This protein binds this small molecule.
Small molecule (SMILES): Nc1ncnc2c1ncn2[C@H]1C[C@H](O)[C@@H](COP(=O)(O)O)O1

Binding-site contacts:
Ligand atom OP1 contacts residue ASN491 of chain 37.A at 3.6 Å.
Ligand atom C5' contacts residue ASN491 of chain 37.A at 4.0 Å.
Ligand atom P contacts residue ASN491 of chain 37.A at 3.0 Å.
Ligand atom OP1 contacts residue TYR271 of chain 37.A at 3.1 Å (h-bond).
Ligand atom OP2 contacts residue ASP273 of chain 37.A at 2.4 Å.
Ligand atom P contacts residue TYR271 of chain 37.A at 4.5 Å.
Ligand atom OP1 contacts residue PHE272 of chain 37.A at 3.4 Å.
Ligand atom OP1 contacts residue ASP273 of chain 37.A at 3.3 Å.
Ligand atom P contacts residue ASP273 of chain 37.A at 2.8 Å.
Ligand atom P contacts residue PHE272 of chain 37.A at 4.3 Å.
Ligand atom O5' contacts residue ASN491 of chain 37.A at 3.5 Å (h-bond).
Ligand atom O5' contacts residue ASP273 of chain 37.A at 4.1 Å.
Ligand atom C5' contacts residue ASP273 of chain 37.A at 3.8 Å.
Ligand atom OP2 contacts residue ASN491 of chain 37.A at 1.7 Å (h-bond).

Sequence of chain 37.A:
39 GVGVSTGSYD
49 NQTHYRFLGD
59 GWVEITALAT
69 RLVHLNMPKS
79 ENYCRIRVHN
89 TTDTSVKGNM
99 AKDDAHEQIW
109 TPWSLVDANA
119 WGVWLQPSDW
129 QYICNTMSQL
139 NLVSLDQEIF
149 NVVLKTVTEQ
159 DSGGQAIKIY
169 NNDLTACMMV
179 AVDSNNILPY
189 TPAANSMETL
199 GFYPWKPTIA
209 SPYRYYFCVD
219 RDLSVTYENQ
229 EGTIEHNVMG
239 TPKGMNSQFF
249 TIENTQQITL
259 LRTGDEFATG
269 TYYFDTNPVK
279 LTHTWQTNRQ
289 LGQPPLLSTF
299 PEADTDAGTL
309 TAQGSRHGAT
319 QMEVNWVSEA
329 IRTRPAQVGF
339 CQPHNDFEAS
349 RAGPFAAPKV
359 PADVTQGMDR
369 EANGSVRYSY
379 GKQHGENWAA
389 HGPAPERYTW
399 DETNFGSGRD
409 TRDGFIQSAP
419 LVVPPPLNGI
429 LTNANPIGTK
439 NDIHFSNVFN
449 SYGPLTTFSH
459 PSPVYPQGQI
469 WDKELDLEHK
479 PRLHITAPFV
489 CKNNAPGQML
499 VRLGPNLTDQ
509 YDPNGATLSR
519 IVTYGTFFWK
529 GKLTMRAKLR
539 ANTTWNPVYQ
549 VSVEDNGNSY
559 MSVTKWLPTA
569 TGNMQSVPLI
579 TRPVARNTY